Sequence of chain 1.B:
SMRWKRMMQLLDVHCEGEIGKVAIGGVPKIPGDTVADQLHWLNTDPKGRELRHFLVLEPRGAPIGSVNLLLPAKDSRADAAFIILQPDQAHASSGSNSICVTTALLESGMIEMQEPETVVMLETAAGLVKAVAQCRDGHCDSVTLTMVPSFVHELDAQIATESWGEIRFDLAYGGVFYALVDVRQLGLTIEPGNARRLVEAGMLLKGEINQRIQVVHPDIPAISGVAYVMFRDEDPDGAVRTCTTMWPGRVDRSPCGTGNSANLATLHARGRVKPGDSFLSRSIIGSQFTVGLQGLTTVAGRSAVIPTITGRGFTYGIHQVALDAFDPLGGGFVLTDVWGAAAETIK

Binding-site contacts:
Ligand atom CG contacts residue TYR228 of chain 1.B at 3.7 Å (hydrophobic).
Ligand atom O contacts residue SER94 of chain 1.B at 3.4 Å.
Ligand atom CD contacts residue SER96 of chain 1.B at 3.9 Å.
Ligand atom N contacts residue SER254 of chain 1.B at 4.0 Å.
Ligand atom C contacts residue SER96 of chain 1.B at 3.7 Å.
Ligand atom C contacts residue CYS256 of chain 1.B at 4.0 Å (hydrophobic).
Ligand atom CD contacts residue GLU18 of chain 1.B at 3.8 Å.
Ligand atom OXT contacts residue GLY95 of chain 1.B at 3.3 Å (h-bond).
Ligand atom CA contacts residue ASP252 of chain 1.B at 3.7 Å.
Ligand atom OXT contacts residue GLY257 of chain 1.B at 2.8 Å (h-bond).
Ligand atom OD1 contacts residue ASN97 of chain 1.B at 3.6 Å.
Ligand atom OXT contacts residue SER254 of chain 1.B at 3.9 Å.
Ligand atom CB contacts residue CYS256 of chain 1.B at 4.0 Å (hydrophobic).
Ligand atom O contacts residue GLY257 of chain 1.B at 3.4 Å (h-bond).
Ligand atom CA contacts residue SER96 of chain 1.B at 3.7 Å.
Ligand atom CB contacts residue SER94 of chain 1.B at 4.0 Å.
Ligand atom CD contacts residue MET246 of chain 1.B at 3.9 Å (hydrophobic).
Ligand atom OXT contacts residue SER94 of chain 1.B at 3.9 Å.
Ligand atom OXT contacts residue SER96 of chain 1.B at 2.9 Å (h-bond).
Ligand atom C contacts residue GLY257 of chain 1.B at 3.4 Å.
Ligand atom OD1 contacts residue SER94 of chain 1.B at 3.2 Å (h-bond).
Ligand atom OXT contacts residue CYS256 of chain 1.B at 3.5 Å.
Ligand atom C contacts residue SER94 of chain 1.B at 3.5 Å.
Ligand atom CB contacts residue TYR228 of chain 1.B at 4.0 Å (hydrophobic).
Ligand atom N contacts residue SER94 of chain 1.B at 3.9 Å.
Ligand atom N contacts residue ASP252 of chain 1.B at 2.7 Å (salt-bridge).
Ligand atom CA contacts residue SER94 of chain 1.B at 3.2 Å.
Ligand atom CB contacts residue THR258 of chain 1.B at 3.7 Å.
Ligand atom CG contacts residue GLN86 of chain 1.B at 3.9 Å.
Ligand atom CD contacts residue ASP252 of chain 1.B at 3.2 Å.
Ligand atom C contacts residue GLY95 of chain 1.B at 3.2 Å.
Ligand atom OD1 contacts residue TYR228 of chain 1.B at 3.7 Å.
Ligand atom C contacts residue THR258 of chain 1.B at 3.7 Å.
Ligand atom CG contacts residue MET246 of chain 1.B at 3.8 Å (hydrophobic).
Ligand atom CB contacts residue TYR178 of chain 1.B at 3.8 Å (hydrophobic).
Ligand atom N contacts residue SER96 of chain 1.B at 3.1 Å (h-bond).
Ligand atom O contacts residue GLY95 of chain 1.B at 2.8 Å (h-bond).
Ligand atom O contacts residue THR258 of chain 1.B at 2.7 Å (h-bond).
Ligand atom OD1 contacts residue GLN86 of chain 1.B at 3.1 Å (h-bond).
Ligand atom CB contacts residue ASP252 of chain 1.B at 4.0 Å.

A protein and the small-molecule ligand that binds it are described below.
Small molecule (SMILES): O=C(O)[C@@H]1C[C@@H](O)CN1